Sequence of chain 1.B:
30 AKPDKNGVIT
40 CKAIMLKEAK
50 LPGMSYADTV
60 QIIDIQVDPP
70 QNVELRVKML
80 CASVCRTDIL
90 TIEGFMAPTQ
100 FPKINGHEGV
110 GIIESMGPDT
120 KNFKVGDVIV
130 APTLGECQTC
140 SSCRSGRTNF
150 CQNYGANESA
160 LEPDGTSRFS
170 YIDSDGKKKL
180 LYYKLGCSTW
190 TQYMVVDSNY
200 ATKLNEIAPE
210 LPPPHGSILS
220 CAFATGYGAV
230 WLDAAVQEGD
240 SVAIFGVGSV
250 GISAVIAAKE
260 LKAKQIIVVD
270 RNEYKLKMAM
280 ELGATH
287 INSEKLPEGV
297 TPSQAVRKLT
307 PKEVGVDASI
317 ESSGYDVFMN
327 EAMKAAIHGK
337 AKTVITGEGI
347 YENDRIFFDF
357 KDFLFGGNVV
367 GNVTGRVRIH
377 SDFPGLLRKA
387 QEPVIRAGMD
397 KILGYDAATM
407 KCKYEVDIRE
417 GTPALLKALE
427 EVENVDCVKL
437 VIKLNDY

This protein binds this small molecule.
Small molecule (SMILES): CC(C)(O)C#N

Sequence of chain 1.A:
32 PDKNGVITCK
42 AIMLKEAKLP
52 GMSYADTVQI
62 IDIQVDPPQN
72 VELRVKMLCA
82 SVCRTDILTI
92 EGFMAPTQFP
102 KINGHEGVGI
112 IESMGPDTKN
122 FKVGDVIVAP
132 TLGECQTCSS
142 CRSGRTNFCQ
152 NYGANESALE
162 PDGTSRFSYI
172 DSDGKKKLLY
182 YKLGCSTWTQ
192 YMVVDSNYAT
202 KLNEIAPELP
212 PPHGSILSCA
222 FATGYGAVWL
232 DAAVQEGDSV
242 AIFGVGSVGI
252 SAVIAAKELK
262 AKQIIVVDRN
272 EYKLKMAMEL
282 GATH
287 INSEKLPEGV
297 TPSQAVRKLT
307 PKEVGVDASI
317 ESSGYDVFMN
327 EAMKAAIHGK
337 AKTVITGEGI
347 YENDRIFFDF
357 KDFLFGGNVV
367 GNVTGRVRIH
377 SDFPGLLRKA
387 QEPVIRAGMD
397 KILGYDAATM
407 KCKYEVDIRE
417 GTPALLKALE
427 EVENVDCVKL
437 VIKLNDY

Binding-site contacts:
Ligand atom C4 contacts residue GLU344 of chain 1.A at 3.1 Å.
Ligand atom C4 contacts residue NAD1 of chain 1.E at 3.9 Å.
Ligand atom N5 contacts residue HIS106 of chain 1.A at 3.4 Å (h-bond).
Ligand atom O6 contacts residue PHE361 of chain 1.B at 4.2 Å.
Ligand atom C3 contacts residue PHE361 of chain 1.B at 4.0 Å (hydrophobic).
Ligand atom C3 contacts residue NAD1 of chain 1.E at 3.7 Å.
Ligand atom C4 contacts residue HIS106 of chain 1.A at 3.8 Å.
Ligand atom C4 contacts residue CYS220 of chain 1.A at 4.5 Å (hydrophobic).
Ligand atom C1 contacts residue THR132 of chain 1.A at 4.3 Å.
Ligand atom C3 contacts residue GLU344 of chain 1.A at 4.0 Å.
Ligand atom C2 contacts residue LEU184 of chain 1.A at 4.0 Å (hydrophobic).
Ligand atom N5 contacts residue THR86 of chain 1.A at 3.3 Å (h-bond).
Ligand atom N5 contacts residue CYS84 of chain 1.A at 3.8 Å.
Ligand atom C4 contacts residue THR86 of chain 1.A at 3.7 Å.
Ligand atom C1 contacts residue THR86 of chain 1.A at 4.2 Å.
Ligand atom C3 contacts residue THR132 of chain 1.A at 4.2 Å.
Ligand atom N5 contacts residue ZN1 of chain 1.G at 2.5 Å.
Ligand atom N5 contacts residue NAD1 of chain 1.E at 3.3 Å.
Ligand atom O6 contacts residue GLU344 of chain 1.A at 2.8 Å (salt-bridge).
Ligand atom O6 contacts residue THR86 of chain 1.A at 3.7 Å.
Ligand atom N5 contacts residue CYS220 of chain 1.A at 3.7 Å.
Ligand atom N5 contacts residue GLU344 of chain 1.A at 3.2 Å (salt-bridge).
Ligand atom C1 contacts residue GLU344 of chain 1.A at 3.7 Å.
Ligand atom C3 contacts residue VAL369 of chain 1.A at 3.6 Å (hydrophobic).
Ligand atom C2 contacts residue THR132 of chain 1.A at 3.2 Å.
Ligand atom C4 contacts residue ZN1 of chain 1.G at 3.4 Å.
Ligand atom C2 contacts residue HIS106 of chain 1.A at 3.9 Å.